Sequence of chain 1.A:
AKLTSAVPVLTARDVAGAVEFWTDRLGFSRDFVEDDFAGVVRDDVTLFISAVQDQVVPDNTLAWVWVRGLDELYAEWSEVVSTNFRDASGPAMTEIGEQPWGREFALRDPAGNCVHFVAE

Sequence of chain 1.B:
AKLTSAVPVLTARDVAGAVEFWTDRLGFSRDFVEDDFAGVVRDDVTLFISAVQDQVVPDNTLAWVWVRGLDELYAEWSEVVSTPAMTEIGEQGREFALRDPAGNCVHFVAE

This protein binds this small molecule.
Small molecule (SMILES): Cc1c(N)nc([C@H](CC(N)=O)NC[C@H](N)C(N)=O)nc1C(=O)N[C@H](C(=O)N[C@H](C)[C@@H](O)[C@H](C)C(=O)N[C@H](C(=O)NCCc1nc(-c2nc(C(=O)NCCCNCCCCNCCCN)cs2)cs1)[C@@H](C)O)[C@@H](O[C@@H]1O[C@@H](CO)[C@@H](O)[C@H](O)[C@@H]1O[C@H]1O[C@H](CO)[C@@H](O)[C@H](OC(N)=O)[C@@H]1O)c1c[nH]cn1

Binding-site contacts:
Ligand atom NF contacts residue PRO59 of chain 1.A at 3.2 Å (h-bond).
Ligand atom NE contacts residue ASP60 of chain 1.A at 3.2 Å (salt-bridge).
Ligand atom NF contacts residue GLY113 of chain 1.A at 2.9 Å (h-bond).
Ligand atom O4 contacts residue SER51 of chain 1.B at 3.0 Å (h-bond).
Ligand atom C44 contacts residue TRP102 of chain 1.A at 3.5 Å (hydrophobic).
Ligand atom C10 contacts residue CU1 of chain 1.D at 2.9 Å.
Ligand atom NC contacts residue CU1 of chain 1.D at 2.2 Å.
Ligand atom C8 contacts residue ASP60 of chain 1.A at 3.3 Å.
Ligand atom NG contacts residue CU1 of chain 1.D at 2.0 Å.
Ligand atom C6 contacts residue CU1 of chain 1.D at 3.0 Å.
Ligand atom CD contacts residue PHE38 of chain 1.B at 3.5 Å (hydrophobic).
Ligand atom C46 contacts residue PHE33 of chain 1.B at 3.5 Å (hydrophobic).
Ligand atom NQ contacts residue ASP60 of chain 1.A at 2.8 Å (salt-bridge).
Ligand atom C66 contacts residue PHE86 of chain 1.A at 3.5 Å (hydrophobic).
Ligand atom C14 contacts residue CU1 of chain 1.D at 3.5 Å.
Ligand atom C12 contacts residue CU1 of chain 1.D at 2.9 Å.
Ligand atom ND contacts residue ALA52 of chain 1.B at 3.0 Å (h-bond).
Ligand atom NF contacts residue ASP60 of chain 1.A at 3.3 Å (salt-bridge).
Ligand atom O67 contacts residue ARG109 of chain 1.A at 2.9 Å (salt-bridge).
Ligand atom NJ contacts residue CU1 of chain 1.D at 2.0 Å.
Ligand atom CA contacts residue GLY113 of chain 1.A at 3.4 Å.
Ligand atom C7 contacts residue CU1 of chain 1.D at 2.8 Å.
Ligand atom O12 contacts residue PHE86 of chain 1.A at 3.2 Å.
Ligand atom C27 contacts residue CU1 of chain 1.D at 3.0 Å.
Ligand atom O40 contacts residue TRP65 of chain 1.A at 3.4 Å.
Ligand atom ND contacts residue ASN61 of chain 1.A at 2.9 Å (h-bond).
Ligand atom CB contacts residue ALA107 of chain 1.A at 3.4 Å (hydrophobic).
Ligand atom C29 contacts residue CU1 of chain 1.D at 2.9 Å.
Ligand atom NB contacts residue CU1 of chain 1.D at 2.4 Å.
Ligand atom OH1 contacts residue CU1 of chain 1.D at 3.5 Å.
Ligand atom C1 contacts residue CU1 of chain 1.D at 3.4 Å.
Ligand atom C2 contacts residue CU1 of chain 1.D at 3.1 Å.
Ligand atom O40 contacts residue HIS117 of chain 1.A at 3.4 Å.
Ligand atom O66 contacts residue ARG87 of chain 1.A at 3.5 Å.
Ligand atom C13 contacts residue CU1 of chain 1.D at 3.4 Å.
Ligand atom C41 contacts residue TRP102 of chain 1.A at 3.3 Å (hydrophobic).
Ligand atom NF contacts residue THR62 of chain 1.A at 3.3 Å (h-bond).
Ligand atom NH contacts residue CU1 of chain 1.D at 2.2 Å.
Ligand atom S46 contacts residue GLU35 of chain 1.B at 3.4 Å (salt-bridge).
Ligand atom C3 contacts residue CU1 of chain 1.D at 3.0 Å.